This small molecule binds to this protein.
Small molecule (SMILES): O=P(O)(O)OC[C@@H](O)[C@@H](O)[C@H](O)C(O)CO

Binding-site contacts:
Ligand atom O6 contacts residue TRP531 of chain 1.B at 4.0 Å.
Ligand atom O1 contacts residue ARG620 of chain 1.B at 3.2 Å (salt-bridge).
Ligand atom O2 contacts residue HIS535 of chain 1.B at 3.1 Å (h-bond).
Ligand atom O1P contacts residue LYS614 of chain 1.B at 3.2 Å (salt-bridge).
Ligand atom O4 contacts residue HIS535 of chain 1.B at 3.4 Å.
Ligand atom O1 contacts residue LYS614 of chain 1.B at 3.4 Å (salt-bridge).
Ligand atom O6 contacts residue LYS527 of chain 1.B at 2.7 Å (salt-bridge).
Ligand atom O5 contacts residue LYS527 of chain 1.B at 3.1 Å (salt-bridge).
Ligand atom C1 contacts residue VAL607 of chain 1.B at 3.9 Å (hydrophobic).
Ligand atom O3 contacts residue ARG606 of chain 1.B at 2.8 Å (salt-bridge).
Ligand atom C1 contacts residue LYS614 of chain 1.B at 3.6 Å.
Ligand atom C4 contacts residue HIS535 of chain 1.B at 3.9 Å.
Ligand atom O2 contacts residue ASN532 of chain 1.B at 2.8 Å (h-bond).
Ligand atom O4 contacts residue MET417 of chain 1.B at 4.1 Å.
Ligand atom C2 contacts residue HIS535 of chain 1.B at 3.4 Å.
Ligand atom C4 contacts residue ASN532 of chain 1.B at 3.5 Å.
Ligand atom O1P contacts residue ARG613 of chain 1.B at 3.0 Å (salt-bridge).
Ligand atom P contacts residue ARG613 of chain 1.B at 3.6 Å.
Ligand atom O5 contacts residue VAL414 of chain 1.B at 3.8 Å.
Ligand atom O2P contacts residue ALA374 of chain 1.B at 4.0 Å.
Ligand atom C2 contacts residue ASN532 of chain 1.B at 3.6 Å.
Ligand atom C5 contacts residue LYS527 of chain 1.B at 3.9 Å.
Ligand atom O3P contacts residue ARG609 of chain 1.B at 3.5 Å (salt-bridge).
Ligand atom C6 contacts residue VAL414 of chain 1.B at 3.8 Å (hydrophobic).
Ligand atom C6 contacts residue ARG416 of chain 1.B at 3.3 Å.
Ligand atom O1 contacts residue ASN532 of chain 1.B at 4.1 Å.
Ligand atom O2P contacts residue ARG620 of chain 1.B at 3.2 Å (salt-bridge).
Ligand atom P contacts residue LYS614 of chain 1.B at 3.8 Å.
Ligand atom P contacts residue ARG620 of chain 1.B at 3.8 Å.
Ligand atom C6 contacts residue LYS527 of chain 1.B at 3.5 Å.
Ligand atom O2P contacts residue ARG613 of chain 1.B at 3.1 Å (salt-bridge).
Ligand atom C5 contacts residue ASN532 of chain 1.B at 3.8 Å.
Ligand atom C3 contacts residue ARG606 of chain 1.B at 4.0 Å.
Ligand atom C3 contacts residue ASN532 of chain 1.B at 3.4 Å.
Ligand atom C6 contacts residue ASN415 of chain 1.B at 3.3 Å.
Ligand atom O2P contacts residue LYS614 of chain 1.B at 3.9 Å.
Ligand atom O6 contacts residue ASN415 of chain 1.B at 3.1 Å (h-bond).
Ligand atom O4 contacts residue ARG606 of chain 1.B at 2.9 Å (salt-bridge).
Ligand atom O5 contacts residue ASN532 of chain 1.B at 2.9 Å (h-bond).
Ligand atom O1P contacts residue ARG609 of chain 1.B at 3.2 Å (salt-bridge).

Sequence of chain 1.B:
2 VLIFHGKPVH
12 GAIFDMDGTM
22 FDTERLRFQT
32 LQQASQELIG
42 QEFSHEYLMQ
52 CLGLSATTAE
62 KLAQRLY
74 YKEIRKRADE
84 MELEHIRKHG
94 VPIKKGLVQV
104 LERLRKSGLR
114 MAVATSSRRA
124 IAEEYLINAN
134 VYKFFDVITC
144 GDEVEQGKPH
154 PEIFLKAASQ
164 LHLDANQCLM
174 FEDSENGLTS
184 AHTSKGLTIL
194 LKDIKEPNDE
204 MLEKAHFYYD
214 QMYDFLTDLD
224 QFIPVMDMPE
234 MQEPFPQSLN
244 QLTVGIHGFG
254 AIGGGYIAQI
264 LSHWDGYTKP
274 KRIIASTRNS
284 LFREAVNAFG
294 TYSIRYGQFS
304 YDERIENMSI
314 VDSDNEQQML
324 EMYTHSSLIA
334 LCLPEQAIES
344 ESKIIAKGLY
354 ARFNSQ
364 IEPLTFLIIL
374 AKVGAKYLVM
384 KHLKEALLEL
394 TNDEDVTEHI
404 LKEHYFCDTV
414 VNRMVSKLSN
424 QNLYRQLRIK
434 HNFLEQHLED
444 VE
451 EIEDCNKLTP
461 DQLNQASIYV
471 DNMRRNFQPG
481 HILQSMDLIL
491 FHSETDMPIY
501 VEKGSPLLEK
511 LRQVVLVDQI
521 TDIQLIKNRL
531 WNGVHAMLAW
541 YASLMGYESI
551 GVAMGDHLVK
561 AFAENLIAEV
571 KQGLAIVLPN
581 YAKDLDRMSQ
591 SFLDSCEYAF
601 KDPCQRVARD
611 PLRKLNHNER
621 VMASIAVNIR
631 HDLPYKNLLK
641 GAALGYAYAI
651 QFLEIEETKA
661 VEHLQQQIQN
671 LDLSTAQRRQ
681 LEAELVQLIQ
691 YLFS